Sequence of chain 1.I:
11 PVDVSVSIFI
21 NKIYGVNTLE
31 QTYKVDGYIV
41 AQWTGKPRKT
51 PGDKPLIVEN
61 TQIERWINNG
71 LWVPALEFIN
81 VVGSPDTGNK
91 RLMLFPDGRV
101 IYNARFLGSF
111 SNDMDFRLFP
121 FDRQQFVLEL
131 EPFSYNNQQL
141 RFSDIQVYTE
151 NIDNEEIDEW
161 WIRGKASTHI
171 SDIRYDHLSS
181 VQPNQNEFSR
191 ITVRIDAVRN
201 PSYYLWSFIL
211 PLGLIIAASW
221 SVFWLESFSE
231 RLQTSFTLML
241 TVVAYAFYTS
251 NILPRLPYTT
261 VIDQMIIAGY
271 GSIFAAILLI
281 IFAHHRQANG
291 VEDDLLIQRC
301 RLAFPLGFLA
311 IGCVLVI

Sequence of chain 1.H:
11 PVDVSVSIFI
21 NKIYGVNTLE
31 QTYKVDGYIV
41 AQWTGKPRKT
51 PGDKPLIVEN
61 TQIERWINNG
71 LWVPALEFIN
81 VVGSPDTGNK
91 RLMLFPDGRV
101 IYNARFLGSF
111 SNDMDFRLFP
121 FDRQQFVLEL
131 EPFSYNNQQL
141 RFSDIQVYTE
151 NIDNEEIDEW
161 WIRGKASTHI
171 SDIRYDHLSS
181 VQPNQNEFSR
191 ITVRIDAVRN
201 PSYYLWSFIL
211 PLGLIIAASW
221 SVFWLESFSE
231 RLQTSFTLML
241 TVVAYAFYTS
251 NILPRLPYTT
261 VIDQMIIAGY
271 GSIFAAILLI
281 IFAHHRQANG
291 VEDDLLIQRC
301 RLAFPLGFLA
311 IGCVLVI

This protein binds this small molecule.
Small molecule (SMILES): CC(=O)OCC[N+](C)(C)C

Binding-site contacts:
Ligand atom N1 contacts residue PHE133 of chain 1.I at 3.8 Å.
Ligand atom C2 contacts residue TYR38 of chain 1.H at 3.8 Å (hydrophobic).
Ligand atom C5 contacts residue LEU178 of chain 1.I at 3.7 Å (hydrophobic).
Ligand atom O4 contacts residue TYR38 of chain 1.H at 4.0 Å.
Ligand atom C8 contacts residue GLU131 of chain 1.I at 3.8 Å.
Ligand atom C6 contacts residue TYR38 of chain 1.H at 3.6 Å (hydrophobic).
Ligand atom O4 contacts residue LEU178 of chain 1.I at 3.6 Å.
Ligand atom C9 contacts residue LEU178 of chain 1.I at 4.1 Å (hydrophobic).
Ligand atom C5 contacts residue ASN103 of chain 1.H at 4.2 Å.
Ligand atom O4 contacts residue ASN103 of chain 1.H at 4.2 Å.
Ligand atom N1 contacts residue GLU77 of chain 1.I at 4.2 Å.
Ligand atom O7 contacts residue TYR38 of chain 1.H at 3.4 Å.
Ligand atom N1 contacts residue PRO132 of chain 1.I at 4.3 Å.
Ligand atom C3 contacts residue PHE133 of chain 1.I at 4.0 Å (hydrophobic).
Ligand atom C3 contacts residue TYR38 of chain 1.H at 4.0 Å (hydrophobic).
Ligand atom C2 contacts residue ASN103 of chain 1.H at 4.2 Å.
Ligand atom C8 contacts residue GLU77 of chain 1.I at 3.8 Å.
Ligand atom N1 contacts residue GLU131 of chain 1.I at 4.0 Å.
Ligand atom O7 contacts residue ASN103 of chain 1.H at 3.1 Å (h-bond).
Ligand atom C9 contacts residue PHE188 of chain 1.I at 3.5 Å (hydrophobic).
Ligand atom C6 contacts residue LEU178 of chain 1.I at 4.0 Å (hydrophobic).
Ligand atom C10 contacts residue GLU77 of chain 1.I at 4.2 Å.
Ligand atom C10 contacts residue TYR175 of chain 1.I at 3.2 Å (hydrophobic).
Ligand atom C10 contacts residue ILE79 of chain 1.I at 3.9 Å (hydrophobic).
Ligand atom O7 contacts residue LEU178 of chain 1.I at 3.6 Å.
Ligand atom C10 contacts residue TYR38 of chain 1.H at 3.7 Å (hydrophobic).
Ligand atom C8 contacts residue PRO132 of chain 1.I at 3.1 Å (hydrophobic).
Ligand atom C3 contacts residue LEU178 of chain 1.I at 3.8 Å (hydrophobic).
Ligand atom C9 contacts residue TYR175 of chain 1.I at 3.8 Å (hydrophobic).
Ligand atom C3 contacts residue ASN103 of chain 1.H at 3.2 Å.
Ligand atom C2 contacts residue PHE133 of chain 1.I at 3.4 Å (hydrophobic).
Ligand atom C9 contacts residue GLU131 of chain 1.I at 4.0 Å.
Ligand atom C8 contacts residue PHE133 of chain 1.I at 3.5 Å (hydrophobic).
Ligand atom C8 contacts residue ILE79 of chain 1.I at 4.2 Å (hydrophobic).
Ligand atom C6 contacts residue PHE19 of chain 1.H at 3.5 Å (hydrophobic).
Ligand atom C5 contacts residue TYR38 of chain 1.H at 3.6 Å (hydrophobic).
Ligand atom C9 contacts residue PHE133 of chain 1.I at 3.9 Å (hydrophobic).
Ligand atom O7 contacts residue VAL40 of chain 1.H at 4.2 Å.
Ligand atom C2 contacts residue GLU77 of chain 1.I at 3.9 Å.
Ligand atom C10 contacts residue GLU131 of chain 1.I at 3.6 Å.